Sequence of chain 2.B:
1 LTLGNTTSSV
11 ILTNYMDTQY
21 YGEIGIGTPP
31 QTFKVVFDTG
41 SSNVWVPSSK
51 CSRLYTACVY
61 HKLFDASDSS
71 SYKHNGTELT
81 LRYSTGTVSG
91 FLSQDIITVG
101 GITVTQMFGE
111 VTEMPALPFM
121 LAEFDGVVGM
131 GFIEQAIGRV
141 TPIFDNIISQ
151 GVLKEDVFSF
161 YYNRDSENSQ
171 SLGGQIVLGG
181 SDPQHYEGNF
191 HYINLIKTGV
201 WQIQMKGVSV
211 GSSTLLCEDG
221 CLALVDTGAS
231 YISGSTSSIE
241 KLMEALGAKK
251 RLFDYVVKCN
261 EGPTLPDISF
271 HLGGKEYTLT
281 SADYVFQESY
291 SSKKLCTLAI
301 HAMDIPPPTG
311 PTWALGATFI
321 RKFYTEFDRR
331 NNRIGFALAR

Binding-site contacts:
Ligand atom C7 contacts residue ASN75 of chain 2.B at 3.4 Å.
Ligand atom C6 contacts residue MET107 of chain 2.B at 3.5 Å (hydrophobic).
Ligand atom O5 contacts residue LEU92 of chain 2.B at 4.0 Å.
Ligand atom C5 contacts residue ASN75 of chain 2.B at 3.7 Å.
Ligand atom C2 contacts residue ASN75 of chain 2.B at 2.5 Å.
Ligand atom C3 contacts residue ASN75 of chain 2.B at 3.8 Å.
Ligand atom C4 contacts residue ASN75 of chain 2.B at 4.3 Å.
Ligand atom C1 contacts residue LEU92 of chain 2.B at 4.0 Å (hydrophobic).
Ligand atom O7 contacts residue HIS74 of chain 2.B at 4.5 Å.
Ligand atom N2 contacts residue ASN75 of chain 2.B at 2.9 Å (h-bond).
Ligand atom O5 contacts residue MET107 of chain 2.B at 4.0 Å.
Ligand atom O5 contacts residue ASN75 of chain 2.B at 2.4 Å (h-bond).
Ligand atom O6 contacts residue MET107 of chain 2.B at 3.8 Å.
Ligand atom O7 contacts residue ASN75 of chain 2.B at 3.4 Å (h-bond).
Ligand atom C1 contacts residue ASN75 of chain 2.B at 1.4 Å.
Ligand atom C5 contacts residue MET107 of chain 2.B at 4.3 Å (hydrophobic).

A protein and the small-molecule ligand that binds it are described below.
Small molecule (SMILES): CC(=O)N[C@@H]1[C@@H](O)[C@H](O)[C@@H](CO)O[C@H]1O